A small-molecule ligand and the protein it binds are described below.
Small molecule (SMILES): CCCCCCCCCC[n+]1ccn(CC(O)(P(=O)([O-])O)P(=O)(O)O)c1

Binding-site contacts:
Ligand atom CAO contacts residue GLY198 of chain 1.C at 4.1 Å.
Ligand atom CAI contacts residue ASP70 of chain 1.C at 4.3 Å.
Ligand atom CAO contacts residue ALA166 of chain 1.C at 4.0 Å (hydrophobic).
Ligand atom CAU contacts residue ARG67 of chain 1.C at 4.0 Å.
Ligand atom CAT contacts residue GLN202 of chain 1.C at 3.0 Å.
Ligand atom OAG contacts residue ARG67 of chain 1.C at 3.5 Å (salt-bridge).
Ligand atom CAA contacts residue CYS279 of chain 1.C at 4.1 Å (hydrophobic).
Ligand atom CAS contacts residue GLN202 of chain 1.C at 3.9 Å.
Ligand atom OAB contacts residue GLN202 of chain 1.C at 3.6 Å.
Ligand atom NAV contacts residue GLN202 of chain 1.C at 3.6 Å.
Ligand atom OAH contacts residue ARG67 of chain 1.C at 4.0 Å.
Ligand atom CAR contacts residue LEU201 of chain 1.C at 4.1 Å (hydrophobic).
Ligand atom CAM contacts residue LEU173 of chain 1.C at 4.0 Å (hydrophobic).
Ligand atom OAH contacts residue ASP74 of chain 1.C at 2.8 Å (salt-bridge).
Ligand atom CAN contacts residue LEU201 of chain 1.C at 3.7 Å (hydrophobic).
Ligand atom CAM contacts residue GLY170 of chain 1.C at 3.7 Å.
Ligand atom CAU contacts residue ASP70 of chain 1.C at 3.4 Å.
Ligand atom CAR contacts residue GLN202 of chain 1.C at 3.9 Å.
Ligand atom OAF contacts residue ASP70 of chain 1.C at 3.4 Å (salt-bridge).
Ligand atom CAO contacts residue LEU201 of chain 1.C at 3.7 Å (hydrophobic).
Ligand atom NAW contacts residue ASP70 of chain 1.C at 3.9 Å.
Ligand atom OAF contacts residue ASP74 of chain 1.C at 3.6 Å.
Ligand atom CAM contacts residue MET197 of chain 1.C at 4.3 Å (hydrophobic).
Ligand atom CAA contacts residue MET197 of chain 1.C at 3.9 Å (hydrophobic).
Ligand atom CAN contacts residue LEU173 of chain 1.C at 4.2 Å (hydrophobic).
Ligand atom CAO contacts residue VAL169 of chain 1.C at 4.1 Å (hydrophobic).
Ligand atom OAH contacts residue ASP70 of chain 1.C at 3.4 Å (salt-bridge).
Ligand atom NAV contacts residue VAL165 of chain 1.C at 3.8 Å.
Ligand atom CAT contacts residue VAL165 of chain 1.C at 3.5 Å (hydrophobic).
Ligand atom CAI contacts residue VAL165 of chain 1.C at 3.4 Å (hydrophobic).
Ligand atom CAP contacts residue LEU201 of chain 1.C at 3.2 Å (hydrophobic).
Ligand atom CAJ contacts residue ASP70 of chain 1.C at 3.3 Å.
Ligand atom CAQ contacts residue LEU201 of chain 1.C at 4.1 Å (hydrophobic).
Ligand atom CAA contacts residue TYR266 of chain 1.C at 4.0 Å (hydrophobic).
Ligand atom OAG contacts residue ARG42 of chain 1.C at 3.6 Å.
Ligand atom CAL contacts residue LEU173 of chain 1.C at 3.9 Å (hydrophobic).
Ligand atom CAT contacts residue ALA166 of chain 1.C at 4.1 Å (hydrophobic).
Ligand atom CAI contacts residue GLN202 of chain 1.C at 4.0 Å.
Ligand atom CAA contacts residue GLY170 of chain 1.C at 4.2 Å.
Ligand atom CAQ contacts residue ALA166 of chain 1.C at 3.7 Å (hydrophobic).

Sequence of chain 1.C:
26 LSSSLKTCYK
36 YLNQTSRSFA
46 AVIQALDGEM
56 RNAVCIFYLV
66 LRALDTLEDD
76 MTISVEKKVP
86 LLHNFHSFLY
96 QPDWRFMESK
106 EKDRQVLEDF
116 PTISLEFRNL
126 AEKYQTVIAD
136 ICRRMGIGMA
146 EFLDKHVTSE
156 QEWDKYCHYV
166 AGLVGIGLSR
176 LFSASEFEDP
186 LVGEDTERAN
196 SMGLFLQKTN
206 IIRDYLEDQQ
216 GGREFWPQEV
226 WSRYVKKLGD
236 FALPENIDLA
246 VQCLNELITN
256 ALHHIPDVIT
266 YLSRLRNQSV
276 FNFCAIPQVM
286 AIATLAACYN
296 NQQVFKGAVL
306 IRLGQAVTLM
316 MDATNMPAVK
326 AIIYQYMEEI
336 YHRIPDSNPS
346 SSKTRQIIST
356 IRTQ